This small molecule binds to this protein.
Small molecule (SMILES): CC(=O)N[C@H]1[C@H](O[C@H]2[C@H](O)[C@@H](NC(C)=O)CO[C@@H]2CO)O[C@H](CO)[C@@H](O)[C@@H]1O

Binding-site contacts:
Ligand atom C8 contacts residue LYS133 of chain 1.I at 4.1 Å.
Ligand atom O7 contacts residue PHE121 of chain 1.I at 4.0 Å.
Ligand atom O7 contacts residue ASN122 of chain 1.I at 3.5 Å (h-bond).
Ligand atom C7 contacts residue PHE121 of chain 1.I at 4.0 Å (hydrophobic).
Ligand atom C1 contacts residue ASN122 of chain 1.I at 1.5 Å.
Ligand atom C8 contacts residue SER120 of chain 1.I at 4.0 Å.
Ligand atom C8 contacts residue PHE121 of chain 1.I at 3.5 Å (hydrophobic).
Ligand atom C7 contacts residue ASN122 of chain 1.I at 3.4 Å.
Ligand atom O5 contacts residue ASN122 of chain 1.I at 2.4 Å (h-bond).
Ligand atom C3 contacts residue ASN122 of chain 1.I at 3.7 Å.
Ligand atom C4 contacts residue ASN122 of chain 1.I at 4.2 Å.
Ligand atom C8 contacts residue ASN122 of chain 1.I at 3.9 Å.
Ligand atom C5 contacts residue ASN122 of chain 1.I at 3.7 Å.
Ligand atom N2 contacts residue ASN122 of chain 1.I at 2.9 Å (h-bond).
Ligand atom C2 contacts residue ASN122 of chain 1.I at 2.4 Å.

Sequence of chain 1.I:
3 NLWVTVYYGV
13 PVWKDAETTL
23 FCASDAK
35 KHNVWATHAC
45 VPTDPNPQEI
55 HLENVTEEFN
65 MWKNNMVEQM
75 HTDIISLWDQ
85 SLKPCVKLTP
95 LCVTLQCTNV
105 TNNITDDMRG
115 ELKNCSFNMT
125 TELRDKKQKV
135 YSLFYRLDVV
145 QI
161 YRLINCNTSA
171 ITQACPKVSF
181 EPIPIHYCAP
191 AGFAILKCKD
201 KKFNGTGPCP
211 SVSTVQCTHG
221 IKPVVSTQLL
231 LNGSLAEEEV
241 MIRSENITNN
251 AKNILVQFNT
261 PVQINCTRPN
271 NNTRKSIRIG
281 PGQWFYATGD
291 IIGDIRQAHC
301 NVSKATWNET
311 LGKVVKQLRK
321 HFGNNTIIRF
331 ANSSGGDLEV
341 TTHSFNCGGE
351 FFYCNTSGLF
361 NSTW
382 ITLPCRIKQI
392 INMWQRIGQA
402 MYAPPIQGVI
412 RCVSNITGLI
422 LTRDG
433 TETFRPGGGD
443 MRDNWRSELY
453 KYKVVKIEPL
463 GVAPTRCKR